This protein binds this small molecule.
Small molecule (SMILES): CC(=O)N[C@H]1[C@H](O[C@H]2[C@H](O)[C@@H](NC(C)=O)CO[C@@H]2CO)O[C@H](CO)[C@@H](O[C@@H]2O[C@H](CO[C@H]3O[C@H](CO)[C@@H](O)[C@H](O)[C@@H]3O[C@H]3O[C@H](CO)[C@@H](O)[C@H](O)[C@@H]3O)[C@@H](O)[C@H](O[C@H]3O[C@H](CO)[C@@H](O)[C@H](O)[C@@H]3O[C@H]3O[C@H](CO)[C@@H](O)[C@H](O)[C@@H]3O)[C@@H]2O)[C@@H]1O

Binding-site contacts:
Ligand atom C1 contacts residue THR426 of chain 1.B at 4.2 Å.
Ligand atom O7 contacts residue LYS516 of chain 1.A at 3.0 Å (salt-bridge).
Ligand atom O4 contacts residue TRP567 of chain 1.A at 3.1 Å.
Ligand atom C1 contacts residue ASN424 of chain 1.B at 1.5 Å.
Ligand atom O5 contacts residue ASN424 of chain 1.B at 2.4 Å (h-bond).
Ligand atom O3 contacts residue ASP524 of chain 1.A at 3.3 Å (salt-bridge).
Ligand atom O4 contacts residue ASP524 of chain 1.A at 3.2 Å (salt-bridge).
Ligand atom O4 contacts residue TYR554 of chain 1.A at 4.1 Å.
Ligand atom O4 contacts residue ARG556 of chain 1.A at 2.9 Å (salt-bridge).
Ligand atom O6 contacts residue LYS427 of chain 1.B at 3.6 Å.
Ligand atom C6 contacts residue THR426 of chain 1.B at 4.0 Å.
Ligand atom O6 contacts residue ARG556 of chain 1.A at 3.1 Å (salt-bridge).
Ligand atom O6 contacts residue TYR554 of chain 1.A at 4.2 Å.
Ligand atom C4 contacts residue TRP567 of chain 1.A at 3.5 Å (hydrophobic).
Ligand atom C3 contacts residue ASP524 of chain 1.A at 3.6 Å.
Ligand atom C6 contacts residue LYS427 of chain 1.B at 4.2 Å.
Ligand atom O3 contacts residue GLU527 of chain 1.A at 4.2 Å.
Ligand atom O7 contacts residue ASN424 of chain 1.B at 3.9 Å.
Ligand atom C5 contacts residue TYR554 of chain 1.A at 4.0 Å (hydrophobic).
Ligand atom C2 contacts residue ASN424 of chain 1.B at 2.5 Å.
Ligand atom O5 contacts residue THR426 of chain 1.B at 4.0 Å.
Ligand atom O4 contacts residue LYS516 of chain 1.A at 4.1 Å.
Ligand atom C3 contacts residue ASN424 of chain 1.B at 3.8 Å.
Ligand atom C7 contacts residue ASN424 of chain 1.B at 3.6 Å.
Ligand atom N2 contacts residue ASN424 of chain 1.B at 2.9 Å (h-bond).
Ligand atom C6 contacts residue LEU520 of chain 1.A at 4.2 Å (hydrophobic).
Ligand atom C7 contacts residue LYS516 of chain 1.A at 4.2 Å.
Ligand atom C7 contacts residue LYS601 of chain 1.B at 4.2 Å.
Ligand atom C5 contacts residue THR426 of chain 1.B at 3.8 Å.
Ligand atom O7 contacts residue LYS601 of chain 1.B at 3.7 Å.
Ligand atom O4 contacts residue LEU520 of chain 1.A at 3.6 Å.
Ligand atom C6 contacts residue TRP567 of chain 1.A at 3.7 Å (hydrophobic).
Ligand atom C5 contacts residue ASN424 of chain 1.B at 3.7 Å.
Ligand atom C6 contacts residue ARG556 of chain 1.A at 3.9 Å.
Ligand atom C4 contacts residue ARG556 of chain 1.A at 4.2 Å.
Ligand atom C6 contacts residue TYR554 of chain 1.A at 3.8 Å (hydrophobic).
Ligand atom O5 contacts residue LYS427 of chain 1.B at 3.7 Å.
Ligand atom C8 contacts residue LYS601 of chain 1.B at 3.6 Å.
Ligand atom O6 contacts residue VAL569 of chain 1.A at 4.2 Å.
Ligand atom C8 contacts residue SER430 of chain 1.B at 4.2 Å.

Sequence of chain 1.A:
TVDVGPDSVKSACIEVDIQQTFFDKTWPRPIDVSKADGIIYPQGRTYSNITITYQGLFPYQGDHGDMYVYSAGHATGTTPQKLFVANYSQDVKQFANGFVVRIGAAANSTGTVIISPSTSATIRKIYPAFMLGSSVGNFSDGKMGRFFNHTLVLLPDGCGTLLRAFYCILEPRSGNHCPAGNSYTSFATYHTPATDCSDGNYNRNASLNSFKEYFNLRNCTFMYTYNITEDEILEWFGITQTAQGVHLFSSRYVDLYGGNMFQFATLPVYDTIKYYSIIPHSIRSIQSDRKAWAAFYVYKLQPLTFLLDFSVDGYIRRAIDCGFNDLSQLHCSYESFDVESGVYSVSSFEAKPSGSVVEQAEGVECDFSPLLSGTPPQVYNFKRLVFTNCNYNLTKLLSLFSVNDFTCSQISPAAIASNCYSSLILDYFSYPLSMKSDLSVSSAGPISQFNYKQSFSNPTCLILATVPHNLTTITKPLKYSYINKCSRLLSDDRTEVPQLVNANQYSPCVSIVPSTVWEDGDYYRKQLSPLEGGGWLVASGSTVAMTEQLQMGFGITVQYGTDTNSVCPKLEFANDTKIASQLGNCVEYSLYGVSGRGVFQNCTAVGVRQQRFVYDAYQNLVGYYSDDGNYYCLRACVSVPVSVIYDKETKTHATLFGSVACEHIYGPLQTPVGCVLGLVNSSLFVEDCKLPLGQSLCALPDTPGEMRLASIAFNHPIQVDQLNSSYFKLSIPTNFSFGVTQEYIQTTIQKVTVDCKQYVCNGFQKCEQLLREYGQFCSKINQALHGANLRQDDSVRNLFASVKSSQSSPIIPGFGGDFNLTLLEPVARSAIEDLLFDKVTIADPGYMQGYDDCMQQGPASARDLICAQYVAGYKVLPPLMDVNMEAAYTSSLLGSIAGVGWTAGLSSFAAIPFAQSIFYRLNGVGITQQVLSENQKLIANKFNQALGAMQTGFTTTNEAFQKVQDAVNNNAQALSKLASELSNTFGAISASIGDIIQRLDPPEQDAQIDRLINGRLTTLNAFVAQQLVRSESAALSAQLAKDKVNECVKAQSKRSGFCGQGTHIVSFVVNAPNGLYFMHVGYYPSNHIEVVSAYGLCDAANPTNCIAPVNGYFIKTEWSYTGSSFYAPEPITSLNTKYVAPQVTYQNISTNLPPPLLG

Sequence of chain 1.B:
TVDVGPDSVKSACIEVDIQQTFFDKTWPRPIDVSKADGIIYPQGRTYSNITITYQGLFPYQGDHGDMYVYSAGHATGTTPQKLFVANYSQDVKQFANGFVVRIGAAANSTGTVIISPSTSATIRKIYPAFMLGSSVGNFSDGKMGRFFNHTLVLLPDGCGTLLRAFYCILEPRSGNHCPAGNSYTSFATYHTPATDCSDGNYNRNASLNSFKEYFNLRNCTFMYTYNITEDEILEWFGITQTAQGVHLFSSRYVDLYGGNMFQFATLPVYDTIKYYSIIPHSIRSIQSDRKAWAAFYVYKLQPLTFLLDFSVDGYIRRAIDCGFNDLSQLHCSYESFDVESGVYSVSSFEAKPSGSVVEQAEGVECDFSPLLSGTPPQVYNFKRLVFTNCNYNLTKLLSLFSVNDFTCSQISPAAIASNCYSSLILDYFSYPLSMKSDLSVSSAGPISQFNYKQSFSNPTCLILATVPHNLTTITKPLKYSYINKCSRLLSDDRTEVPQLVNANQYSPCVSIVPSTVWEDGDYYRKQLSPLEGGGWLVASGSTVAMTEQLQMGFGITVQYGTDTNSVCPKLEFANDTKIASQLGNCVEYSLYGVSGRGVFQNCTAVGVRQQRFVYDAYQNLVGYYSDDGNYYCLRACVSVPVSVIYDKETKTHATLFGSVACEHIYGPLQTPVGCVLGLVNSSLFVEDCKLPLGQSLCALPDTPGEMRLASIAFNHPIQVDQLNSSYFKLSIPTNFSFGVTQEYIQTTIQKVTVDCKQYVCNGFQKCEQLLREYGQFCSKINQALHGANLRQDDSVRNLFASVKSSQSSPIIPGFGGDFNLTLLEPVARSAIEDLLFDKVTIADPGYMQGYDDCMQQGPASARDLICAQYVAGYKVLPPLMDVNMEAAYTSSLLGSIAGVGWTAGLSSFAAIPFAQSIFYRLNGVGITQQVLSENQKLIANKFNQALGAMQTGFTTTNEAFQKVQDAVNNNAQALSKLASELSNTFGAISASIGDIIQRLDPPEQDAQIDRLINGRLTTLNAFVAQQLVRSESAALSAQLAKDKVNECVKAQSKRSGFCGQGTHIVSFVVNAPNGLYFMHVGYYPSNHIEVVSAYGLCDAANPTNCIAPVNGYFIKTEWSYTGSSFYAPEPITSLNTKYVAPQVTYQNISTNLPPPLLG